This small molecule binds to this protein.
Small molecule (SMILES): Cc1cc(N)nc(CCc2cc(CCN(C)C)cc(F)c2F)c1

Sequence of chain 1.B:
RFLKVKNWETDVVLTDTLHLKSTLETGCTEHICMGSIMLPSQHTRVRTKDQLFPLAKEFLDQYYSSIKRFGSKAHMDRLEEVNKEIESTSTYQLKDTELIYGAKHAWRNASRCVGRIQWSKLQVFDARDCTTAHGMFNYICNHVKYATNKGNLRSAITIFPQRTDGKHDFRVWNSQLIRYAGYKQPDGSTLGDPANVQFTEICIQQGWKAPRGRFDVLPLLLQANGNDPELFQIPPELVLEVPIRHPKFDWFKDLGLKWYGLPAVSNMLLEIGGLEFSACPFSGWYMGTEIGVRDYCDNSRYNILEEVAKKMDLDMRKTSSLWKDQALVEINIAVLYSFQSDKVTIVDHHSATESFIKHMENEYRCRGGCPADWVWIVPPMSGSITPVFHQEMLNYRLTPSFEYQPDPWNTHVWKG

Binding-site contacts:
Ligand atom C18 contacts residue TYR410 of chain 1.B at 3.5 Å (hydrophobic).
Ligand atom C07 contacts residue GLY290 of chain 1.B at 3.4 Å.
Ligand atom C08 contacts residue GLU296 of chain 1.B at 3.6 Å.
Ligand atom C13 contacts residue HEM1 of chain 1.H at 3.3 Å.
Ligand atom C03 contacts residue PRO269 of chain 1.B at 3.8 Å (hydrophobic).
Ligand atom C02 contacts residue TRP291 of chain 1.B at 3.6 Å (hydrophobic).
Ligand atom C04 contacts residue HEM1 of chain 1.H at 3.9 Å.
Ligand atom C03 contacts residue HEM1 of chain 1.H at 3.3 Å.
Ligand atom C14 contacts residue HEM1 of chain 1.H at 3.9 Å.
Ligand atom C02 contacts residue PRO269 of chain 1.B at 3.8 Å (hydrophobic).
Ligand atom C21 contacts residue MET40 of chain 1.B at 3.8 Å (hydrophobic).
Ligand atom F12 contacts residue VAL271 of chain 1.B at 3.5 Å.
Ligand atom N02 contacts residue TYR292 of chain 1.B at 3.7 Å.
Ligand atom C09 contacts residue HEM1 of chain 1.H at 3.5 Å.
Ligand atom C08 contacts residue VAL271 of chain 1.B at 3.7 Å (hydrophobic).
Ligand atom N01 contacts residue GLU296 of chain 1.B at 2.7 Å (salt-bridge).
Ligand atom C07 contacts residue PRO269 of chain 1.B at 3.8 Å (hydrophobic).
Ligand atom C21 contacts residue TYR410 of chain 1.B at 3.8 Å (hydrophobic).
Ligand atom C13 contacts residue VAL271 of chain 1.B at 3.6 Å (hydrophobic).
Ligand atom C03 contacts residue TRP291 of chain 1.B at 3.8 Å (hydrophobic).
Ligand atom C11 contacts residue VAL271 of chain 1.B at 3.7 Å (hydrophobic).
Ligand atom C05 contacts residue VAL271 of chain 1.B at 3.6 Å (hydrophobic).
Ligand atom F13 contacts residue MET274 of chain 1.B at 2.8 Å.
Ligand atom F12 contacts residue HEM1 of chain 1.H at 3.1 Å.
Ligand atom C11 contacts residue HEM1 of chain 1.H at 3.6 Å.
Ligand atom C06 contacts residue GLU296 of chain 1.B at 3.5 Å.
Ligand atom N02 contacts residue HEM1 of chain 1.H at 3.2 Å.
Ligand atom C12 contacts residue VAL271 of chain 1.B at 3.3 Å (hydrophobic).
Ligand atom C07 contacts residue PHE288 of chain 1.B at 3.7 Å (hydrophobic).
Ligand atom C02 contacts residue HEM1 of chain 1.H at 3.5 Å.
Ligand atom C12 contacts residue HEM1 of chain 1.H at 3.8 Å.
Ligand atom F13 contacts residue VAL271 of chain 1.B at 3.6 Å.
Ligand atom C16 contacts residue HEM1 of chain 1.H at 3.0 Å.
Ligand atom N02 contacts residue GLU296 of chain 1.B at 2.6 Å (salt-bridge).
Ligand atom F13 contacts residue HEM1 of chain 1.H at 3.1 Å.
Ligand atom C14 contacts residue TYR410 of chain 1.B at 3.9 Å (hydrophobic).
Ligand atom C07 contacts residue SER289 of chain 1.B at 3.7 Å.
Ligand atom C07 contacts residue HEM1 of chain 1.H at 3.5 Å.
Ligand atom C02 contacts residue GLU296 of chain 1.B at 3.5 Å.
Ligand atom N02 contacts residue TRP291 of chain 1.B at 2.7 Å (h-bond).